Binding-site contacts:
Ligand atom C6 contacts residue ALA30 of chain 1.A at 4.0 Å (hydrophobic).
Ligand atom C3 contacts residue 2891 of chain 1.H at 3.5 Å.
Ligand atom O6 contacts residue ALA30 of chain 1.A at 4.3 Å.
Ligand atom C5 contacts residue GLY50 of chain 1.A at 4.3 Å.
Ligand atom O2 contacts residue 2891 of chain 1.H at 4.1 Å.
Ligand atom C2 contacts residue SER49 of chain 1.A at 2.5 Å.
Ligand atom C6 contacts residue SER49 of chain 1.A at 4.1 Å.
Ligand atom C2 contacts residue 2891 of chain 1.H at 3.6 Å.
Ligand atom O3 contacts residue SER49 of chain 1.A at 4.4 Å.
Ligand atom O5 contacts residue GLY50 of chain 1.A at 4.3 Å.
Ligand atom C5 contacts residue SER49 of chain 1.A at 2.8 Å.
Ligand atom C1 contacts residue 2891 of chain 1.H at 4.4 Å.
Ligand atom C3 contacts residue SER49 of chain 1.A at 3.0 Å.
Ligand atom C1 contacts residue SER49 of chain 1.A at 1.3 Å.
Ligand atom O7 contacts residue GLY50 of chain 1.A at 3.5 Å.
Ligand atom O5 contacts residue SER49 of chain 1.A at 2.3 Å (h-bond).
Ligand atom C4 contacts residue SER49 of chain 1.A at 3.3 Å.
Ligand atom O3 contacts residue 2891 of chain 1.H at 3.3 Å (h-bond).
Ligand atom O2 contacts residue SER49 of chain 1.A at 3.6 Å.
Ligand atom O4 contacts residue SER49 of chain 1.A at 4.0 Å.
Ligand atom C1 contacts residue GLY50 of chain 1.A at 4.3 Å.

Sequence of chain 1.A:
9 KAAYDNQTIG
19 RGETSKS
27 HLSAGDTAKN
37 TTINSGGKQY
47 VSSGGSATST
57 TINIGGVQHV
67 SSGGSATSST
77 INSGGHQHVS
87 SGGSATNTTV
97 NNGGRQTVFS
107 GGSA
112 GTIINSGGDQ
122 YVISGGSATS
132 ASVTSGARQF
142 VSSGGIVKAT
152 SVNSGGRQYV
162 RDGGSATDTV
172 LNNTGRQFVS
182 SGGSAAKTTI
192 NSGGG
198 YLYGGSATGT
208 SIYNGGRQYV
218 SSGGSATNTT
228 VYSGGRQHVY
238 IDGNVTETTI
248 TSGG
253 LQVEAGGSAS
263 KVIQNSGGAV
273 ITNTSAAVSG

The small molecule below binds the protein below.
Small molecule (SMILES): OC[C@@H](O)[C@H]1O[C@H](O)[C@@H](O)[C@@H](O)[C@@H]1O